The protein below binds the small molecule below.
Small molecule (SMILES): CC(=O)N[C@H]1[C@H](O[C@H]2[C@H](O)[C@@H](NC(C)=O)CO[C@@H]2CO)O[C@H](CO)[C@@H](O)[C@@H]1O

Binding-site contacts:
Ligand atom C8 contacts residue ASN353 of chain 1.A at 4.0 Å.
Ligand atom C3 contacts residue GLN330 of chain 1.A at 3.8 Å.
Ligand atom N2 contacts residue ASN353 of chain 1.A at 3.0 Å (h-bond).
Ligand atom C8 contacts residue THR339 of chain 1.A at 3.3 Å.
Ligand atom C1 contacts residue ASN353 of chain 1.A at 1.5 Å.
Ligand atom C5 contacts residue SER355 of chain 1.A at 4.2 Å.
Ligand atom O6 contacts residue SER355 of chain 1.A at 4.1 Å.
Ligand atom O7 contacts residue ASN353 of chain 1.A at 3.5 Å (h-bond).
Ligand atom O5 contacts residue GLN330 of chain 1.A at 4.2 Å.
Ligand atom C1 contacts residue GLN330 of chain 1.A at 4.2 Å.
Ligand atom O6 contacts residue NAG1 of chain 1.RA at 4.2 Å.
Ligand atom O3 contacts residue GLN330 of chain 1.A at 4.1 Å.
Ligand atom C4 contacts residue GLN330 of chain 1.A at 4.2 Å.
Ligand atom O7 contacts residue NAG1 of chain 1.RA at 3.3 Å.
Ligand atom C8 contacts residue THR340 of chain 1.A at 3.6 Å.
Ligand atom C7 contacts residue NAG1 of chain 1.RA at 3.8 Å.
Ligand atom C5 contacts residue ASN353 of chain 1.A at 3.8 Å.
Ligand atom O5 contacts residue ASN353 of chain 1.A at 2.4 Å (h-bond).
Ligand atom C3 contacts residue ASN353 of chain 1.A at 3.9 Å.
Ligand atom O4 contacts residue GLN330 of chain 1.A at 3.4 Å (h-bond).
Ligand atom C8 contacts residue NAG1 of chain 1.RA at 3.7 Å.
Ligand atom C7 contacts residue ASN353 of chain 1.A at 3.4 Å.
Ligand atom C5 contacts residue GLN330 of chain 1.A at 4.2 Å.
Ligand atom C4 contacts residue ASN353 of chain 1.A at 4.4 Å.
Ligand atom C1 contacts residue SER355 of chain 1.A at 3.9 Å.
Ligand atom O5 contacts residue SER355 of chain 1.A at 3.9 Å.
Ligand atom C2 contacts residue ASN353 of chain 1.A at 2.6 Å.

Sequence of chain 1.A:
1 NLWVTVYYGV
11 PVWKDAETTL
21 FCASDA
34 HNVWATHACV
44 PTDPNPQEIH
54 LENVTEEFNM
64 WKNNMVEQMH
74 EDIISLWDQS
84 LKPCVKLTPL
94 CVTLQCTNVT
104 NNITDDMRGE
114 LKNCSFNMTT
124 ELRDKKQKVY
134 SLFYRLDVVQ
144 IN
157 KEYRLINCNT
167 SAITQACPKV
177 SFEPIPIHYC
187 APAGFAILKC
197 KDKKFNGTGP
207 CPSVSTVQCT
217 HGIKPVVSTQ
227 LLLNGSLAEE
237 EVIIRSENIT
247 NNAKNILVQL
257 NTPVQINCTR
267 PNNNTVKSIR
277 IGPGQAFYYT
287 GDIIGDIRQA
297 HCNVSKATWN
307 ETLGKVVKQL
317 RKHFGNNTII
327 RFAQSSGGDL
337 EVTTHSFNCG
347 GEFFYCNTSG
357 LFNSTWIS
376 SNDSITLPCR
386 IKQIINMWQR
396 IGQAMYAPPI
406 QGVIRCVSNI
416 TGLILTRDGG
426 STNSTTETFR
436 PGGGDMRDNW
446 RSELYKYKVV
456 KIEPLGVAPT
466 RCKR